Binding-site contacts:
Ligand atom C6 contacts residue HIS138 of chain 1.A at 3.8 Å.
Ligand atom F6 contacts residue SER128 of chain 1.A at 3.3 Å.
Ligand atom C1 contacts residue HIS138 of chain 1.A at 4.2 Å.
Ligand atom C5 contacts residue HIS138 of chain 1.A at 3.3 Å.
Ligand atom F3 contacts residue HIS138 of chain 1.A at 4.4 Å.
Ligand atom C3 contacts residue HIS138 of chain 1.A at 3.9 Å.
Ligand atom C6 contacts residue PRO136 of chain 1.A at 4.5 Å (hydrophobic).
Ligand atom F5 contacts residue PRO136 of chain 1.A at 3.8 Å.
Ligand atom F5 contacts residue ILE137 of chain 1.A at 3.1 Å.
Ligand atom F4 contacts residue HIS138 of chain 1.A at 3.3 Å.
Ligand atom C5 contacts residue ILE137 of chain 1.A at 4.4 Å (hydrophobic).
Ligand atom F6 contacts residue GLY121 of chain 1.A at 4.3 Å.
Ligand atom C5 contacts residue PRO136 of chain 1.A at 3.9 Å (hydrophobic).
Ligand atom C6 contacts residue THR122 of chain 1.A at 4.5 Å.
Ligand atom C6 contacts residue SER128 of chain 1.A at 4.1 Å.
Ligand atom O1 contacts residue THR122 of chain 1.A at 3.6 Å.
Ligand atom C2 contacts residue HIS138 of chain 1.A at 4.2 Å.
Ligand atom F5 contacts residue HIS138 of chain 1.A at 3.1 Å.
Ligand atom C5 contacts residue SER128 of chain 1.A at 4.3 Å.
Ligand atom F5 contacts residue SER128 of chain 1.A at 3.7 Å.
Ligand atom F4 contacts residue PRO136 of chain 1.A at 3.1 Å.
Ligand atom F6 contacts residue THR122 of chain 1.A at 3.6 Å.
Ligand atom C4 contacts residue PRO136 of chain 1.A at 3.8 Å (hydrophobic).
Ligand atom F6 contacts residue HIS138 of chain 1.A at 4.2 Å.
Ligand atom F6 contacts residue THR127 of chain 1.A at 3.9 Å.
Ligand atom C3 contacts residue PRO136 of chain 1.A at 4.0 Å (hydrophobic).
Ligand atom F3 contacts residue PRO136 of chain 1.A at 4.2 Å.
Ligand atom C4 contacts residue HIS138 of chain 1.A at 3.4 Å.
Ligand atom C7 contacts residue GLY126 of chain 1.A at 3.7 Å.
Ligand atom F6 contacts residue GLY126 of chain 1.A at 4.5 Å.
Ligand atom F4 contacts residue ILE137 of chain 1.A at 4.2 Å.
Ligand atom O1 contacts residue GLY126 of chain 1.A at 3.2 Å (h-bond).
Ligand atom C7 contacts residue THR122 of chain 1.A at 4.4 Å.

Sequence of chain 1.A:
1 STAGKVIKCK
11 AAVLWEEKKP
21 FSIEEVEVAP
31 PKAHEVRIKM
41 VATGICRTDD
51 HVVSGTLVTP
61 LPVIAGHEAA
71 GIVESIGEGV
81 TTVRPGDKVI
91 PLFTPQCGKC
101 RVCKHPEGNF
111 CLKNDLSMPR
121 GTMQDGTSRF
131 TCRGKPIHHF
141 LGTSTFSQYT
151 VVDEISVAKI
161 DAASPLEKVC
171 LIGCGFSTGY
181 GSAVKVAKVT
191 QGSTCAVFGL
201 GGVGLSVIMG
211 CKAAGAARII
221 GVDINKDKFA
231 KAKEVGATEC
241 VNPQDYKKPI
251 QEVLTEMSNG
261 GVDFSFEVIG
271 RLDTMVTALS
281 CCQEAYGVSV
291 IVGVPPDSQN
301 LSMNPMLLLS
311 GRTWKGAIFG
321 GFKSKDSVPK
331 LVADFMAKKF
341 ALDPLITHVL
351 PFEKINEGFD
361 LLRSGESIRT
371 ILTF

A small-molecule ligand and the protein it binds are described below.
Small molecule (SMILES): OCc1c(F)c(F)c(F)c(F)c1F